The small molecule below binds the protein below.
Small molecule (SMILES): OC[C@H]1O[C@@H](O[C@H]2[C@H](O)[C@H](O)[C@H](O[C@H]3[C@H](O)[C@H](O)[C@H](O[C@H]4[C@H](O)[C@H](O)[C@H](O[C@H]5[C@H](O)[C@H](O)[C@@H](O)O[C@@H]5CO)O[C@@H]4CO)O[C@@H]3CO)O[C@@H]2CO)[C@@H](O)[C@@H](O)[C@@H]1O

Binding-site contacts:
Ligand atom O2 contacts residue TRP127 of chain 1.B at 3.1 Å.
Ligand atom C3 contacts residue GLN95 of chain 1.B at 3.6 Å.
Ligand atom C3 contacts residue TRP22 of chain 1.B at 3.6 Å (hydrophobic).
Ligand atom O3 contacts residue ILE97 of chain 1.B at 3.5 Å.
Ligand atom C3 contacts residue ASN99 of chain 1.B at 3.5 Å.
Ligand atom O6 contacts residue VAL81 of chain 1.B at 3.4 Å.
Ligand atom C6 contacts residue GLN123 of chain 1.B at 3.5 Å.
Ligand atom C4 contacts residue GLN95 of chain 1.B at 3.9 Å.
Ligand atom O6 contacts residue GLN123 of chain 1.B at 2.8 Å (h-bond).
Ligand atom O3 contacts residue ALA125 of chain 1.B at 3.8 Å.
Ligand atom O2 contacts residue GLN23 of chain 1.B at 3.2 Å (h-bond).
Ligand atom C6 contacts residue ASP79 of chain 1.B at 2.8 Å.
Ligand atom C1 contacts residue TRP22 of chain 1.B at 3.8 Å (hydrophobic).
Ligand atom O3 contacts residue ASN99 of chain 1.B at 2.9 Å (h-bond).
Ligand atom C1 contacts residue GLN95 of chain 1.B at 3.8 Å.
Ligand atom O4 contacts residue GLN95 of chain 1.B at 2.9 Å (h-bond).
Ligand atom C2 contacts residue GLN95 of chain 1.B at 3.5 Å.
Ligand atom O6 contacts residue TRP127 of chain 1.B at 3.7 Å.
Ligand atom C6 contacts residue TRP22 of chain 1.B at 3.7 Å (hydrophobic).
Ligand atom O2 contacts residue ASN99 of chain 1.B at 3.4 Å (h-bond).
Ligand atom C5 contacts residue TRP22 of chain 1.B at 3.9 Å (hydrophobic).
Ligand atom O5 contacts residue ILE97 of chain 1.B at 3.3 Å.
Ligand atom O2 contacts residue ILE97 of chain 1.B at 3.8 Å.
Ligand atom O3 contacts residue ASP79 of chain 1.B at 3.9 Å.
Ligand atom C2 contacts residue GLN83 of chain 1.B at 3.3 Å.
Ligand atom C5 contacts residue TRP127 of chain 1.B at 3.9 Å (hydrophobic).
Ligand atom C2 contacts residue ASN99 of chain 1.B at 3.3 Å.
Ligand atom O4 contacts residue TRP127 of chain 1.B at 3.6 Å.
Ligand atom O2 contacts residue GLN95 of chain 1.B at 3.2 Å (h-bond).
Ligand atom O4 contacts residue TRP22 of chain 1.B at 3.9 Å.
Ligand atom O6 contacts residue GLN83 of chain 1.B at 3.4 Å (h-bond).
Ligand atom C4 contacts residue TRP22 of chain 1.B at 4.0 Å (hydrophobic).
Ligand atom O3 contacts residue GLN23 of chain 1.B at 3.4 Å (h-bond).
Ligand atom O3 contacts residue GLN83 of chain 1.B at 3.0 Å (h-bond).
Ligand atom C5 contacts residue ILE97 of chain 1.B at 3.8 Å (hydrophobic).
Ligand atom O5 contacts residue TRP22 of chain 1.B at 3.7 Å.
Ligand atom O2 contacts residue TRP22 of chain 1.B at 3.3 Å.
Ligand atom O6 contacts residue ASP79 of chain 1.B at 3.2 Å (salt-bridge).
Ligand atom C5 contacts residue GLN95 of chain 1.B at 3.9 Å.
Ligand atom O2 contacts residue GLN83 of chain 1.B at 3.1 Å (h-bond).

Sequence of chain 1.B:
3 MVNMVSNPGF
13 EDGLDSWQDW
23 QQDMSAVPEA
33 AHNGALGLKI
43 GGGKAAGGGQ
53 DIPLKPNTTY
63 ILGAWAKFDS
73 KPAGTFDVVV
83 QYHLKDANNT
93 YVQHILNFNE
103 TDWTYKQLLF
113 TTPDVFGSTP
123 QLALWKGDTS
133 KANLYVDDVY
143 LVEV